Sequence of chain 42.C:
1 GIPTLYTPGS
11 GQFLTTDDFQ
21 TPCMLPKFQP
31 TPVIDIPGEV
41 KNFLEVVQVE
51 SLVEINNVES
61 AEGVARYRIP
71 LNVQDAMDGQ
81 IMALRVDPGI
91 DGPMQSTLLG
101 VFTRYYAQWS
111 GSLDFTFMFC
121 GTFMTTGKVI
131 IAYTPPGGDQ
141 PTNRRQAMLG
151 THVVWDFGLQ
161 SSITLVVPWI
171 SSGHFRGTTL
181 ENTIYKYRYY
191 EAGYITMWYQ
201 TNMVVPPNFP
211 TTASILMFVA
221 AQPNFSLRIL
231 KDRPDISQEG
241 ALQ

Sequence of chain 41.A:
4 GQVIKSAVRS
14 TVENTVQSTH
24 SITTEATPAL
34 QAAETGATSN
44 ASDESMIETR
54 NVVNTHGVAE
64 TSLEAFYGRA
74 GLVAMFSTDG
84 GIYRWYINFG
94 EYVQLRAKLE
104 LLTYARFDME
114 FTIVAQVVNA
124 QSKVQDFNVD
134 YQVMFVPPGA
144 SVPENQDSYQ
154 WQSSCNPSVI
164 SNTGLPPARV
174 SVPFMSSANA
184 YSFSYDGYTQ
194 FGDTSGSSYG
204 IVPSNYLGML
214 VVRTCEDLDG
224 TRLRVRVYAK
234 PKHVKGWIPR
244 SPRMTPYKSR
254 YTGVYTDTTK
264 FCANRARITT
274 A

This small molecule binds to this protein.
Small molecule (SMILES): N[C@@H](CS)C(=O)O

Sequence of chain 42.A:
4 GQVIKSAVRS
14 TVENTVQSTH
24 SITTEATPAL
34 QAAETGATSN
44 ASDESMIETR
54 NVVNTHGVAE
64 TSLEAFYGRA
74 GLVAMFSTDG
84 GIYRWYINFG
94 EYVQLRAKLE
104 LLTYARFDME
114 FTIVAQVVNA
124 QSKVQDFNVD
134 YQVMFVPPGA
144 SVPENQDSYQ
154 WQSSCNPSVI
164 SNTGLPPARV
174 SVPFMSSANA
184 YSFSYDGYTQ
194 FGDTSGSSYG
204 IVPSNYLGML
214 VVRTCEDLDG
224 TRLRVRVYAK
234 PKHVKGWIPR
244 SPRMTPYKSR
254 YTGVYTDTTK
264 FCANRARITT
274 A

Binding-site contacts:
Ligand atom O contacts residue GLN155 of chain 41.A at 3.0 Å (h-bond).
Ligand atom C contacts residue ASP150 of chain 41.A at 3.8 Å.
Ligand atom SG contacts residue GLY240 of chain 42.C at 4.0 Å.
Ligand atom CA contacts residue GLY1 of chain 42.E at 2.4 Å.
Ligand atom CB contacts residue MET78 of chain 42.A at 3.9 Å (hydrophobic).
Ligand atom N contacts residue GLN238 of chain 42.C at 3.8 Å.
Ligand atom CA contacts residue TYR152 of chain 41.A at 3.8 Å (hydrophobic).
Ligand atom O contacts residue LEU75 of chain 42.A at 4.4 Å.
Ligand atom N contacts residue GLU239 of chain 42.C at 3.0 Å (salt-bridge).
Ligand atom C contacts residue TYR152 of chain 41.A at 3.6 Å (hydrophobic).
Ligand atom CA contacts residue SER151 of chain 41.A at 4.0 Å.
Ligand atom CB contacts residue ASP150 of chain 41.A at 3.6 Å.
Ligand atom SG contacts residue GLY1 of chain 42.E at 4.2 Å.
Ligand atom N contacts residue GLY1 of chain 42.E at 3.7 Å.
Ligand atom O contacts residue TYR152 of chain 41.A at 3.6 Å.
Ligand atom CB contacts residue GLU239 of chain 42.C at 4.0 Å.
Ligand atom SG contacts residue MET78 of chain 42.A at 3.8 Å.
Ligand atom SG contacts residue ALA241 of chain 42.C at 3.5 Å (h-bond).
Ligand atom N contacts residue GLN155 of chain 41.A at 4.3 Å.
Ligand atom C contacts residue GLY1 of chain 42.E at 1.3 Å.
Ligand atom CA contacts residue ASP150 of chain 41.A at 3.3 Å.
Ligand atom C contacts residue TYR95 of chain 42.A at 4.5 Å (hydrophobic).
Ligand atom N contacts residue TYR152 of chain 41.A at 3.5 Å.
Ligand atom SG contacts residue TYR95 of chain 42.A at 3.8 Å.
Ligand atom C contacts residue MET78 of chain 42.A at 4.2 Å (hydrophobic).
Ligand atom CB contacts residue GLY1 of chain 42.E at 3.1 Å.
Ligand atom SG contacts residue GLU239 of chain 42.C at 4.3 Å.
Ligand atom O contacts residue TYR95 of chain 42.A at 3.6 Å.
Ligand atom O contacts residue GLY1 of chain 42.E at 2.2 Å (h-bond).
Ligand atom C contacts residue GLN155 of chain 41.A at 4.2 Å.
Ligand atom CA contacts residue GLU239 of chain 42.C at 3.9 Å.
Ligand atom N contacts residue ASP150 of chain 41.A at 4.4 Å.
Ligand atom C contacts residue SER151 of chain 41.A at 3.9 Å.